Sequence of chain 1.A:
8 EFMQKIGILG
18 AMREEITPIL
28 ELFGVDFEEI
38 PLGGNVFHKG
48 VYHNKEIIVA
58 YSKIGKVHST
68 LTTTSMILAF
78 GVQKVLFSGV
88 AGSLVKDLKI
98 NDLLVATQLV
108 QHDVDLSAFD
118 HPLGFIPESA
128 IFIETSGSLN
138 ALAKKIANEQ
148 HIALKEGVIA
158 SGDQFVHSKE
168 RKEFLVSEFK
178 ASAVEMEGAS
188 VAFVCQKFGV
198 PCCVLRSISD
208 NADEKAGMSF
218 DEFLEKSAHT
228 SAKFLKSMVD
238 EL

The small molecule below binds the protein below.
Small molecule (SMILES): CCCCSC[C@H]1CN(Cc2c[nH]c3c(N)ncnc23)C[C@@H]1O

Binding-site contacts:
Ligand atom C2' contacts residue MET183 of chain 1.A at 3.6 Å (hydrophobic).
Ligand atom N3 contacts residue MET183 of chain 1.A at 3.5 Å.
Ligand atom C2 contacts residue GLN161 of chain 1.A at 3.7 Å.
Ligand atom N7 contacts residue ASP207 of chain 1.A at 2.7 Å (salt-bridge).
Ligand atom C3' contacts residue GLU184 of chain 1.A at 3.4 Å.
Ligand atom C5 contacts residue GLY89 of chain 1.A at 3.7 Å.
Ligand atom C8 contacts residue GLY89 of chain 1.A at 3.5 Å.
Ligand atom N6 contacts residue ASP207 of chain 1.A at 3.0 Å (salt-bridge).
Ligand atom O3' contacts residue ILE61 of chain 1.A at 3.4 Å.
Ligand atom N3 contacts residue GLU182 of chain 1.A at 3.3 Å.
Ligand atom C2 contacts residue VAL163 of chain 1.A at 3.8 Å (hydrophobic).
Ligand atom C10 contacts residue GLU182 of chain 1.A at 3.8 Å.
Ligand atom N1 contacts residue VAL163 of chain 1.A at 3.0 Å (h-bond).
Ligand atom S5' contacts residue LEU113 of chain 2.A at 3.7 Å.
Ligand atom C20 contacts residue PHE116 of chain 2.A at 3.8 Å (hydrophobic).
Ligand atom C5 contacts residue PHE162 of chain 1.A at 3.4 Å (hydrophobic).
Ligand atom N7 contacts residue PHE162 of chain 1.A at 3.6 Å.
Ligand atom N7 contacts residue GLY89 of chain 1.A at 3.3 Å (h-bond).
Ligand atom N1 contacts residue PHE162 of chain 1.A at 3.6 Å.
Ligand atom C2 contacts residue MET183 of chain 1.A at 3.7 Å (hydrophobic).
Ligand atom C1' contacts residue PHE217 of chain 1.A at 3.5 Å (hydrophobic).
Ligand atom N6 contacts residue PHE162 of chain 1.A at 3.6 Å.
Ligand atom C6 contacts residue VAL163 of chain 1.A at 3.8 Å (hydrophobic).
Ligand atom N6 contacts residue ALA209 of chain 1.A at 3.8 Å.
Ligand atom C23 contacts residue MET19 of chain 1.A at 3.6 Å (hydrophobic).
Ligand atom C21 contacts residue ILE61 of chain 1.A at 3.7 Å (hydrophobic).
Ligand atom C8 contacts residue SER206 of chain 1.A at 3.4 Å.
Ligand atom C2' contacts residue GLU184 of chain 1.A at 3.6 Å.
Ligand atom C8 contacts residue ASP207 of chain 1.A at 3.4 Å.
Ligand atom C10 contacts residue VAL87 of chain 1.A at 3.1 Å (hydrophobic).
Ligand atom C3' contacts residue MET183 of chain 1.A at 3.8 Å (hydrophobic).
Ligand atom C4 contacts residue VAL181 of chain 1.A at 3.6 Å (hydrophobic).
Ligand atom N6 contacts residue VAL163 of chain 1.A at 2.9 Å (h-bond).
Ligand atom O3' contacts residue GLU184 of chain 1.A at 2.7 Å (salt-bridge).
Ligand atom N7 contacts residue ALA88 of chain 1.A at 3.6 Å.
Ligand atom C5' contacts residue PHE162 of chain 1.A at 3.6 Å (hydrophobic).
Ligand atom C8 contacts residue ALA88 of chain 1.A at 3.5 Å (hydrophobic).
Ligand atom O3' contacts residue ALA18 of chain 1.A at 3.6 Å.
Ligand atom C6 contacts residue PHE162 of chain 1.A at 3.4 Å (hydrophobic).
Ligand atom C5 contacts residue ASP207 of chain 1.A at 3.8 Å.

Sequence of chain 2.A:
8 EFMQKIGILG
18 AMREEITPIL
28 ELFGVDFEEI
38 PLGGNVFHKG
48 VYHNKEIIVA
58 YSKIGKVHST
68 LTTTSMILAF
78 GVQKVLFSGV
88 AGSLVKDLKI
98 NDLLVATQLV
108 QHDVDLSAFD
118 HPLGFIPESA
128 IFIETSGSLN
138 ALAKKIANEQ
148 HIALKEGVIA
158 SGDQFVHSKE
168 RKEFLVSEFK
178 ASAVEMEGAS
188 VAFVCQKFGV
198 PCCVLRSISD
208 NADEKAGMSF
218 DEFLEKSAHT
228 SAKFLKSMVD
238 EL